Binding-site contacts:
Ligand atom C5 contacts residue ASN331 of chain 1.C at 3.6 Å.
Ligand atom C1 contacts residue ASN331 of chain 1.C at 1.4 Å.
Ligand atom C2 contacts residue ASN331 of chain 1.C at 2.4 Å.
Ligand atom O6 contacts residue ASN331 of chain 1.C at 4.1 Å.
Ligand atom C4 contacts residue ASN331 of chain 1.C at 4.2 Å.
Ligand atom O5 contacts residue ASN331 of chain 1.C at 2.3 Å (h-bond).
Ligand atom N2 contacts residue ASN331 of chain 1.C at 2.8 Å (h-bond).
Ligand atom C8 contacts residue GLN580 of chain 1.C at 3.1 Å.
Ligand atom C3 contacts residue ASN331 of chain 1.C at 3.7 Å.
Ligand atom O7 contacts residue GLN580 of chain 1.C at 4.2 Å.
Ligand atom C7 contacts residue ASN331 of chain 1.C at 3.1 Å.
Ligand atom C8 contacts residue ASN331 of chain 1.C at 4.3 Å.
Ligand atom C7 contacts residue GLN580 of chain 1.C at 4.0 Å.
Ligand atom O7 contacts residue ASN331 of chain 1.C at 3.1 Å (h-bond).

Sequence of chain 1.C:
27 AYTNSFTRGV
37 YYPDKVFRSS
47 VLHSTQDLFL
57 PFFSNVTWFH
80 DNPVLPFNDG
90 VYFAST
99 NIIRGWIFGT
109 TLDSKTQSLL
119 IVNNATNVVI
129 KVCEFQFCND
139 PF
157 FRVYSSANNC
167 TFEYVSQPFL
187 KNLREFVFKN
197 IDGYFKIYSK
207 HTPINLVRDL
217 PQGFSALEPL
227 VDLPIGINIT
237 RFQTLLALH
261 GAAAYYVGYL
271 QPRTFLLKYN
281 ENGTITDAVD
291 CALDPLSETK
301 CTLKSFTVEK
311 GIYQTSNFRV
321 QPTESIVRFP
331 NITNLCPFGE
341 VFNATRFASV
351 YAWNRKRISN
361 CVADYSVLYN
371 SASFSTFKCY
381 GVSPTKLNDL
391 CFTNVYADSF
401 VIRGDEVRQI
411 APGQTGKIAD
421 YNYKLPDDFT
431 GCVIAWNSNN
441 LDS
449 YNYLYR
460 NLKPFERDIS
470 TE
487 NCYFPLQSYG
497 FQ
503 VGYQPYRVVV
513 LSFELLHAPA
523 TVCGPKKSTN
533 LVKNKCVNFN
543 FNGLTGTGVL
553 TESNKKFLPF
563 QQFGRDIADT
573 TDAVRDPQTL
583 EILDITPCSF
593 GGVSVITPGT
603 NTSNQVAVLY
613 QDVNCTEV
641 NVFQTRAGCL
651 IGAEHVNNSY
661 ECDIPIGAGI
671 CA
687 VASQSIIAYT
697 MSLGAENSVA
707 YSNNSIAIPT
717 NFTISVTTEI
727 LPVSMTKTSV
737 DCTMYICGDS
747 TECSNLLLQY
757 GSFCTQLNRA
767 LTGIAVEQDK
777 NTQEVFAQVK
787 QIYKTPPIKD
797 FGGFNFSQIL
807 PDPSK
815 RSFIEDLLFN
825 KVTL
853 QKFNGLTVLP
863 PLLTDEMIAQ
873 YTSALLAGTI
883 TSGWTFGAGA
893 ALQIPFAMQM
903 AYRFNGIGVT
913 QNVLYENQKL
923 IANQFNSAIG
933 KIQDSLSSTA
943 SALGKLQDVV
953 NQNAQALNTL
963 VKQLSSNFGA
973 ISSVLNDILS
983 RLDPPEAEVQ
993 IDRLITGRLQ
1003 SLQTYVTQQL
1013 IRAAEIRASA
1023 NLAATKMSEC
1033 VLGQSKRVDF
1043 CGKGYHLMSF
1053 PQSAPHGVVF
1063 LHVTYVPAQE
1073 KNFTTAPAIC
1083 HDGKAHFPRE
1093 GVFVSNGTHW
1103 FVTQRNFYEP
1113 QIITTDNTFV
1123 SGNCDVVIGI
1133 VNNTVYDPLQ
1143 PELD

The small molecule below binds the protein below.
Small molecule (SMILES): CC(=O)N[C@@H]1[C@@H](O)[C@H](O)[C@@H](CO)O[C@H]1O